Sequence of chain 1.A:
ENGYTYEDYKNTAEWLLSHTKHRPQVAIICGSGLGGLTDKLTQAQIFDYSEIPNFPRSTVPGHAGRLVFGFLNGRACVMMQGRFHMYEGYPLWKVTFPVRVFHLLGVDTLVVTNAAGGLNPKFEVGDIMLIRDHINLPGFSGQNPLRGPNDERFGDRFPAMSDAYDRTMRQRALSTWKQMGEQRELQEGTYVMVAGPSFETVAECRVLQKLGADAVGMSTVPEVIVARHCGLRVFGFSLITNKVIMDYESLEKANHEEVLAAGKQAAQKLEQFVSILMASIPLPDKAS

A protein and the small-molecule ligand that binds it are described below.
Small molecule (SMILES): O=c1[nH]cnc2c1ncn2[C@@H]1O[C@H](CO)[C@@H](O)[C@H]1O

Sequence of chain 3.A:
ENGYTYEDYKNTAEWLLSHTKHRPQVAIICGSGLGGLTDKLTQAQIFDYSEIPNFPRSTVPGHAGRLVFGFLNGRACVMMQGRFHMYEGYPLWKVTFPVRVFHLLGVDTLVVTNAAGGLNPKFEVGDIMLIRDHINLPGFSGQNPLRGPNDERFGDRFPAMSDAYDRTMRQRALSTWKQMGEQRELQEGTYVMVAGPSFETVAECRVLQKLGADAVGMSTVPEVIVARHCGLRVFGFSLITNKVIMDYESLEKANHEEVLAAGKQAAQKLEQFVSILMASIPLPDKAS

Binding-site contacts:
Ligand atom O2' contacts residue SO41 of chain 1.D at 2.6 Å (h-bond).
Ligand atom C8 contacts residue ASN242 of chain 1.A at 3.3 Å.
Ligand atom C8 contacts residue THR241 of chain 1.A at 3.3 Å.
Ligand atom C6 contacts residue ASN242 of chain 1.A at 3.7 Å.
Ligand atom N7 contacts residue THR241 of chain 1.A at 3.7 Å.
Ligand atom O2' contacts residue MET218 of chain 1.A at 3.0 Å (h-bond).
Ligand atom C5 contacts residue GLY117 of chain 1.A at 3.7 Å.
Ligand atom O6 contacts residue VAL244 of chain 1.A at 3.2 Å.
Ligand atom C2 contacts residue GLU200 of chain 1.A at 3.1 Å.
Ligand atom N7 contacts residue PHE199 of chain 1.A at 3.8 Å.
Ligand atom O6 contacts residue ASN242 of chain 1.A at 2.9 Å (h-bond).
Ligand atom C4 contacts residue PHE199 of chain 1.A at 3.5 Å (hydrophobic).
Ligand atom N7 contacts residue ASN242 of chain 1.A at 2.6 Å (h-bond).
Ligand atom C2' contacts residue SO41 of chain 1.D at 3.7 Å.
Ligand atom O3' contacts residue SO41 of chain 1.D at 3.0 Å (h-bond).
Ligand atom O6 contacts residue GLY117 of chain 1.A at 3.8 Å.
Ligand atom O6 contacts residue GLU200 of chain 1.A at 3.3 Å (salt-bridge).
Ligand atom N3 contacts residue MET218 of chain 1.A at 3.4 Å.
Ligand atom C6 contacts residue VAL216 of chain 1.A at 3.8 Å (hydrophobic).
Ligand atom C2 contacts residue VAL216 of chain 1.A at 3.7 Å (hydrophobic).
Ligand atom C2 contacts residue MET218 of chain 1.A at 3.5 Å (hydrophobic).
Ligand atom N3 contacts residue VAL216 of chain 1.A at 3.7 Å.
Ligand atom C1' contacts residue ALA115 of chain 1.A at 3.0 Å (hydrophobic).
Ligand atom C5' contacts residue PHE158 of chain 3.A at 3.7 Å (hydrophobic).
Ligand atom O3' contacts residue TYR87 of chain 1.A at 3.0 Å (h-bond).
Ligand atom N1 contacts residue VAL216 of chain 1.A at 3.3 Å.
Ligand atom O5' contacts residue HIS256 of chain 1.A at 2.9 Å.
Ligand atom C6 contacts residue PHE199 of chain 1.A at 3.5 Å (hydrophobic).
Ligand atom C4 contacts residue VAL216 of chain 1.A at 3.8 Å (hydrophobic).
Ligand atom O3' contacts residue HIS85 of chain 1.A at 3.5 Å (h-bond).
Ligand atom C6 contacts residue GLU200 of chain 1.A at 3.3 Å.
Ligand atom O2' contacts residue GLY217 of chain 1.A at 3.8 Å.
Ligand atom N9 contacts residue ALA115 of chain 1.A at 3.7 Å.
Ligand atom N7 contacts residue GLY117 of chain 1.A at 3.6 Å (h-bond).
Ligand atom N1 contacts residue PHE199 of chain 1.A at 3.5 Å.
Ligand atom C5' contacts residue HIS256 of chain 1.A at 3.4 Å.
Ligand atom O2' contacts residue ALA115 of chain 1.A at 3.4 Å (h-bond).
Ligand atom N1 contacts residue GLU200 of chain 1.A at 2.5 Å (salt-bridge).
Ligand atom C5 contacts residue PHE199 of chain 1.A at 3.4 Å (hydrophobic).
Ligand atom C5 contacts residue ASN242 of chain 1.A at 3.7 Å.